Sequence of chain 1.B:
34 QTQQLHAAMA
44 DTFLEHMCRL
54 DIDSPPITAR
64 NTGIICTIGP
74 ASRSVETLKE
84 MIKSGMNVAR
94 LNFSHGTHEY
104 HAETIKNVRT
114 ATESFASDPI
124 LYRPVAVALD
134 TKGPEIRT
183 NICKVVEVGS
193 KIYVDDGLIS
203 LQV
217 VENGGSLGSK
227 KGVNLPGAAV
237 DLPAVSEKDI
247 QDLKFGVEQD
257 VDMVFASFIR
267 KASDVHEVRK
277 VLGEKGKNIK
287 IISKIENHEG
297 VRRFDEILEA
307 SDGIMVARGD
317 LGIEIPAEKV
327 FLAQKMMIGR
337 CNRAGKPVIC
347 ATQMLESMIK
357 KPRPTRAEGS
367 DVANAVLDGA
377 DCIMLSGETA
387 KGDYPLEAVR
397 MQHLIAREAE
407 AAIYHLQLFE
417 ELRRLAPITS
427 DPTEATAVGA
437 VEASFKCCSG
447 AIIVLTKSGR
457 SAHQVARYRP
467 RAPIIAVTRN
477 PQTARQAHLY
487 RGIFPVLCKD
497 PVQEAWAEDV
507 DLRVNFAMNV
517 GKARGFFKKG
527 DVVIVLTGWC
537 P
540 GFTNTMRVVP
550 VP

Binding-site contacts:
Ligand atom O6 contacts residue LEU451 of chain 1.B at 4.0 Å.
Ligand atom O4P contacts residue LYS453 of chain 1.B at 4.3 Å.
Ligand atom O6 contacts residue LYS453 of chain 1.B at 3.2 Å (salt-bridge).
Ligand atom O4P contacts residue ARG456 of chain 1.B at 3.2 Å (salt-bridge).
Ligand atom O4P contacts residue GLY455 of chain 1.B at 3.9 Å.
Ligand atom P2 contacts residue SER457 of chain 1.B at 3.1 Å.
Ligand atom O6P contacts residue THR542 of chain 1.B at 4.4 Å.
Ligand atom P2 contacts residue THR452 of chain 1.B at 3.4 Å.
Ligand atom O6P contacts residue SER457 of chain 1.B at 3.4 Å (h-bond).
Ligand atom O4P contacts residue SER454 of chain 1.B at 3.9 Å.
Ligand atom C6 contacts residue SER457 of chain 1.B at 4.0 Å.
Ligand atom C6 contacts residue THR452 of chain 1.B at 4.3 Å.
Ligand atom O5P contacts residue GLY455 of chain 1.B at 4.2 Å.
Ligand atom P2 contacts residue SER454 of chain 1.B at 3.9 Å.
Ligand atom O6P contacts residue GLY540 of chain 1.B at 4.2 Å.
Ligand atom O6 contacts residue THR542 of chain 1.B at 3.9 Å.
Ligand atom O4P contacts residue THR452 of chain 1.B at 2.6 Å (h-bond).
Ligand atom O6 contacts residue SER457 of chain 1.B at 3.3 Å (h-bond).
Ligand atom C6 contacts residue LEU451 of chain 1.B at 4.2 Å (hydrophobic).
Ligand atom P2 contacts residue ARG456 of chain 1.B at 4.5 Å.
Ligand atom C6 contacts residue THR542 of chain 1.B at 3.4 Å.
Ligand atom O5P contacts residue SER454 of chain 1.B at 2.9 Å (h-bond).
Ligand atom O6 contacts residue THR452 of chain 1.B at 3.3 Å.
Ligand atom O4P contacts residue SER457 of chain 1.B at 2.4 Å (h-bond).
Ligand atom O5P contacts residue LYS453 of chain 1.B at 3.5 Å (salt-bridge).
Ligand atom P2 contacts residue LYS453 of chain 1.B at 3.9 Å.
Ligand atom C6 contacts residue LYS453 of chain 1.B at 3.7 Å.
Ligand atom O5P contacts residue THR452 of chain 1.B at 3.6 Å.
Ligand atom C6 contacts residue GLY540 of chain 1.B at 4.1 Å.

A small-molecule ligand and the protein it binds are described below.
Small molecule (SMILES): O=P(O)(O)OC[C@H]1O[C@](O)(COP(=O)(O)O)[C@@H](O)[C@@H]1O